Binding-site contacts:
Ligand atom C2 contacts residue HIS41 of chain 1.B at 3.1 Å.
Ligand atom C6 contacts residue HIS41 of chain 1.B at 3.6 Å.
Ligand atom O2 contacts residue GLU166 of chain 1.B at 3.0 Å (salt-bridge).
Ligand atom C13 contacts residue ARG188 of chain 1.B at 3.3 Å.
Ligand atom CL1 contacts residue HIS164 of chain 1.B at 3.6 Å.
Ligand atom C21 contacts residue ASN142 of chain 1.B at 3.7 Å.
Ligand atom O2 contacts residue MET165 of chain 1.B at 3.4 Å.
Ligand atom S1 contacts residue GLN189 of chain 1.B at 3.6 Å (h-bond).
Ligand atom C18 contacts residue SER144 of chain 1.B at 3.6 Å.
Ligand atom C17 contacts residue CYS145 of chain 1.B at 3.5 Å (hydrophobic).
Ligand atom C11 contacts residue HIS164 of chain 1.B at 3.5 Å.
Ligand atom C12 contacts residue MET49 of chain 1.B at 3.8 Å (hydrophobic).
Ligand atom N3 contacts residue SER144 of chain 1.B at 3.3 Å (h-bond).
Ligand atom C22 contacts residue ASN142 of chain 1.B at 3.8 Å.
Ligand atom CL1 contacts residue MET165 of chain 1.B at 3.6 Å.
Ligand atom C19 contacts residue ASN142 of chain 1.B at 3.8 Å.
Ligand atom S1 contacts residue ARG188 of chain 1.B at 3.4 Å (salt-bridge).
Ligand atom CL1 contacts residue ASP187 of chain 1.B at 3.5 Å.
Ligand atom C1 contacts residue THR25 of chain 1.B at 3.8 Å.
Ligand atom C18 contacts residue PHE140 of chain 1.B at 3.7 Å (hydrophobic).
Ligand atom C9 contacts residue GLN189 of chain 1.B at 3.4 Å.
Ligand atom C18 contacts residue HIS163 of chain 1.B at 3.7 Å.
Ligand atom C2 contacts residue CYS44 of chain 1.B at 3.4 Å (hydrophobic).
Ligand atom C23 contacts residue ASN142 of chain 1.B at 3.5 Å.
Ligand atom C20 contacts residue LEU141 of chain 1.B at 3.6 Å (hydrophobic).
Ligand atom C19 contacts residue LEU141 of chain 1.B at 3.8 Å (hydrophobic).
Ligand atom C13 contacts residue MET49 of chain 1.B at 3.7 Å (hydrophobic).
Ligand atom C18 contacts residue LEU141 of chain 1.B at 3.6 Å (hydrophobic).
Ligand atom C20 contacts residue ASN142 of chain 1.B at 3.4 Å.
Ligand atom C12 contacts residue MET165 of chain 1.B at 3.4 Å (hydrophobic).
Ligand atom C20 contacts residue PHE140 of chain 1.B at 3.7 Å (hydrophobic).
Ligand atom C24 contacts residue ASN142 of chain 1.B at 3.8 Å.
Ligand atom N3 contacts residue HIS163 of chain 1.B at 2.7 Å (h-bond).
Ligand atom C15 contacts residue HIS164 of chain 1.B at 3.6 Å.
Ligand atom O1 contacts residue ASN142 of chain 1.B at 3.3 Å (h-bond).
Ligand atom C13 contacts residue VAL186 of chain 1.B at 3.8 Å (hydrophobic).
Ligand atom C17 contacts residue HIS163 of chain 1.B at 3.3 Å.
Ligand atom C2 contacts residue THR25 of chain 1.B at 3.8 Å.
Ligand atom C11 contacts residue MET165 of chain 1.B at 3.2 Å (hydrophobic).
Ligand atom C15 contacts residue CYS145 of chain 1.B at 3.5 Å (hydrophobic).

A small-molecule ligand and the protein it binds are described below.
Small molecule (SMILES): CN(C)c1ccc(N(Cc2cc(Cl)cs2)C(=O)Cc2cncc3cccc(O)c23)cc1

Sequence of chain 1.B:
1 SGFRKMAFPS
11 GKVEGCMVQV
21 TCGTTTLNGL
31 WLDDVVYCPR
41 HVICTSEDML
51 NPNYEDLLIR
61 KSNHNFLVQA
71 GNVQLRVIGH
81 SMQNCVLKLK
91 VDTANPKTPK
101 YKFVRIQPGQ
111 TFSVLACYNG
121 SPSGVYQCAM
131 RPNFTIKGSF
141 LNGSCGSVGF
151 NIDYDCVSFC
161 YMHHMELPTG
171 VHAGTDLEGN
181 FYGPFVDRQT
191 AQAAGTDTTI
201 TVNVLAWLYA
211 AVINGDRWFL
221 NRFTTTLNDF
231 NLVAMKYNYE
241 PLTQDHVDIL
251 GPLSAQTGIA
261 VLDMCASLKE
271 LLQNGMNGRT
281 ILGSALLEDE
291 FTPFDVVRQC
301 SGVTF

Sequence of chain 1.A:
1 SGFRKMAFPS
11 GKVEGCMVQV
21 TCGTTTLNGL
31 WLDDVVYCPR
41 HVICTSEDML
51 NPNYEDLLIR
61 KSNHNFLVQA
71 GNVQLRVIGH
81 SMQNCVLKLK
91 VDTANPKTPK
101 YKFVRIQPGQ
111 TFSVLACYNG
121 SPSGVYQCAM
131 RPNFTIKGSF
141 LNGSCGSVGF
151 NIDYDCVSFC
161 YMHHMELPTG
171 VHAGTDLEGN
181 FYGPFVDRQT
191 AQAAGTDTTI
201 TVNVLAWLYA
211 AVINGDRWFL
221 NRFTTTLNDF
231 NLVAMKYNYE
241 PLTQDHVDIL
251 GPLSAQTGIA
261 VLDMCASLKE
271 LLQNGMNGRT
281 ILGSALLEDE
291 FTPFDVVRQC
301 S